Binding-site contacts:
Ligand atom O7 contacts residue ASN113 of chain 1.A at 4.0 Å.
Ligand atom C2 contacts residue ASN125 of chain 1.A at 2.2 Å.
Ligand atom O5 contacts residue ASN125 of chain 1.A at 2.4 Å (h-bond).
Ligand atom C7 contacts residue ASN125 of chain 1.A at 3.3 Å.
Ligand atom C5 contacts residue ASN125 of chain 1.A at 3.6 Å.
Ligand atom O7 contacts residue ASN125 of chain 1.A at 3.5 Å (h-bond).
Ligand atom O7 contacts residue LYS115 of chain 1.A at 2.8 Å (salt-bridge).
Ligand atom C8 contacts residue LYS115 of chain 1.A at 4.1 Å.
Ligand atom C3 contacts residue ASN125 of chain 1.A at 3.6 Å.
Ligand atom C7 contacts residue ASP114 of chain 1.A at 3.9 Å.
Ligand atom C4 contacts residue ASN125 of chain 1.A at 4.0 Å.
Ligand atom C7 contacts residue LYS115 of chain 1.A at 3.8 Å.
Ligand atom N2 contacts residue ASN125 of chain 1.A at 2.7 Å (h-bond).
Ligand atom C1 contacts residue ASN125 of chain 1.A at 1.4 Å.
Ligand atom O7 contacts residue ASP114 of chain 1.A at 3.4 Å.
Ligand atom O3 contacts residue LYS115 of chain 1.A at 4.4 Å.
Ligand atom C8 contacts residue ASN125 of chain 1.A at 4.3 Å.
Ligand atom C8 contacts residue ASP114 of chain 1.A at 3.6 Å.

Sequence of chain 1.A:
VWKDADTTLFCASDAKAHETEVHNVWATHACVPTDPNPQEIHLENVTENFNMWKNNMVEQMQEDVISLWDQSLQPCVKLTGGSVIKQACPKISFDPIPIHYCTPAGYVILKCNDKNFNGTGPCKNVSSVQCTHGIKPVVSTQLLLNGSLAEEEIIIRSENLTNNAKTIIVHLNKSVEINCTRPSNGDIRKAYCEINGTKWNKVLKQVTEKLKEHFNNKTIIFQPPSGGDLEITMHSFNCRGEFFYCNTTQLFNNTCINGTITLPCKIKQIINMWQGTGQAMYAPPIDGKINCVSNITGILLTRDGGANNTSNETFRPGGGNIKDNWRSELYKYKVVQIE

This protein binds this small molecule.
Small molecule (SMILES): CC(=O)N[C@@H]1[C@@H](O)[C@H](O)[C@@H](CO)O[C@H]1O